The protein below binds the small molecule below.
Small molecule (SMILES): OC[C@H]1O[C@H](OC[C@H]2OC[C@@H](O)[C@@H](O[C@H]3O[C@H](CO)[C@@H](O)[C@H](O)[C@@H]3O)[C@@H]2O)[C@@H](O)[C@@H](O)[C@@H]1O

Binding-site contacts:
Ligand atom O4 contacts residue GLN170 of chain 1.F at 3.8 Å.
Ligand atom C6 contacts residue GLN170 of chain 1.F at 3.6 Å.
Ligand atom C2 contacts residue TYR15 of chain 1.F at 4.4 Å (hydrophobic).
Ligand atom C3 contacts residue TYR15 of chain 1.F at 4.4 Å (hydrophobic).
Ligand atom C1 contacts residue TYR15 of chain 1.F at 3.8 Å (hydrophobic).
Ligand atom C4 contacts residue GLN170 of chain 1.F at 4.4 Å.
Ligand atom O5 contacts residue TYR15 of chain 1.F at 4.5 Å.
Ligand atom O6 contacts residue GLN170 of chain 1.F at 3.3 Å (h-bond).
Ligand atom O5 contacts residue LEU35 of chain 1.F at 4.5 Å.
Ligand atom C5 contacts residue TYR15 of chain 1.F at 4.4 Å (hydrophobic).
Ligand atom O6 contacts residue TYR15 of chain 1.F at 4.3 Å.
Ligand atom C6 contacts residue LEU35 of chain 1.F at 4.0 Å (hydrophobic).

Sequence of chain 1.F:
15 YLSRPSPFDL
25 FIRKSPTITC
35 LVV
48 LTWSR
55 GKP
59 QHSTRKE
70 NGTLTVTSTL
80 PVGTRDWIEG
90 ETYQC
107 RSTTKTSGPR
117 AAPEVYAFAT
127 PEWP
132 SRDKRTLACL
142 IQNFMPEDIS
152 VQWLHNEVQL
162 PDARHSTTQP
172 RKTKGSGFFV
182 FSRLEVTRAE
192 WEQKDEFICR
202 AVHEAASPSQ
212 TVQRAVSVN